Binding-site contacts:
Ligand atom N01 contacts residue PHE422 of chain 3.A at 3.0 Å (h-bond).
Ligand atom N03 contacts residue PHE422 of chain 3.A at 3.5 Å (h-bond).
Ligand atom N03 contacts residue SO41 of chain 3.G at 3.0 Å (h-bond).
Ligand atom N09 contacts residue SO41 of chain 3.G at 3.2 Å (h-bond).
Ligand atom S17 contacts residue ALA53 of chain 3.A at 3.6 Å.
Ligand atom N15 contacts residue ILE48 of chain 3.A at 3.5 Å.
Ligand atom C04 contacts residue SO41 of chain 3.G at 3.2 Å.
Ligand atom C11 contacts residue HIS139 of chain 3.A at 3.4 Å.
Ligand atom C21 contacts residue ALA53 of chain 3.A at 3.8 Å (hydrophobic).
Ligand atom C08 contacts residue SO41 of chain 3.G at 3.7 Å.
Ligand atom N15 contacts residue SO41 of chain 3.G at 3.8 Å.
Ligand atom C21 contacts residue PHE104 of chain 3.A at 3.7 Å (hydrophobic).
Ligand atom C19 contacts residue PHE104 of chain 3.A at 3.7 Å (hydrophobic).
Ligand atom C02 contacts residue SO41 of chain 3.G at 3.4 Å.
Ligand atom C16 contacts residue TRP56 of chain 3.A at 3.8 Å (hydrophobic).
Ligand atom S05 contacts residue SO41 of chain 3.G at 3.8 Å.
Ligand atom C18 contacts residue TRP56 of chain 3.A at 3.6 Å (hydrophobic).
Ligand atom C12 contacts residue ALA140 of chain 3.A at 3.8 Å (hydrophobic).
Ligand atom N03 contacts residue TRP56 of chain 3.A at 3.8 Å.
Ligand atom C14 contacts residue GLU421 of chain 3.A at 3.1 Å.
Ligand atom C20 contacts residue TRP56 of chain 3.A at 3.6 Å (hydrophobic).
Ligand atom N01 contacts residue TRP56 of chain 3.A at 3.5 Å.
Ligand atom C22 contacts residue TRP56 of chain 3.A at 3.8 Å (hydrophobic).
Ligand atom C10 contacts residue PHE422 of chain 3.A at 3.3 Å (hydrophobic).
Ligand atom C06 contacts residue SO41 of chain 3.G at 3.6 Å.
Ligand atom C02 contacts residue TRP56 of chain 3.A at 3.5 Å (hydrophobic).
Ligand atom C11 contacts residue SO41 of chain 3.G at 3.8 Å.
Ligand atom N01 contacts residue SER103 of chain 3.A at 3.3 Å (h-bond).
Ligand atom S17 contacts residue PHE104 of chain 3.A at 3.7 Å.
Ligand atom C13 contacts residue ALA140 of chain 3.A at 3.8 Å (hydrophobic).
Ligand atom C19 contacts residue TRP56 of chain 3.A at 3.5 Å (hydrophobic).
Ligand atom C07 contacts residue SO41 of chain 3.G at 3.2 Å.
Ligand atom N01 contacts residue MET85 of chain 3.A at 3.6 Å.
Ligand atom C08 contacts residue GLU421 of chain 3.A at 3.4 Å.
Ligand atom C23 contacts residue TRP56 of chain 3.A at 3.8 Å (hydrophobic).
Ligand atom C02 contacts residue PHE422 of chain 3.A at 3.7 Å (hydrophobic).
Ligand atom C20 contacts residue PHE104 of chain 3.A at 3.5 Å (hydrophobic).
Ligand atom C04 contacts residue TRP56 of chain 3.A at 3.8 Å (hydrophobic).
Ligand atom C07 contacts residue ASP46 of chain 3.A at 3.7 Å.
Ligand atom C10 contacts residue SO41 of chain 3.G at 3.4 Å.

Sequence of chain 3.A:
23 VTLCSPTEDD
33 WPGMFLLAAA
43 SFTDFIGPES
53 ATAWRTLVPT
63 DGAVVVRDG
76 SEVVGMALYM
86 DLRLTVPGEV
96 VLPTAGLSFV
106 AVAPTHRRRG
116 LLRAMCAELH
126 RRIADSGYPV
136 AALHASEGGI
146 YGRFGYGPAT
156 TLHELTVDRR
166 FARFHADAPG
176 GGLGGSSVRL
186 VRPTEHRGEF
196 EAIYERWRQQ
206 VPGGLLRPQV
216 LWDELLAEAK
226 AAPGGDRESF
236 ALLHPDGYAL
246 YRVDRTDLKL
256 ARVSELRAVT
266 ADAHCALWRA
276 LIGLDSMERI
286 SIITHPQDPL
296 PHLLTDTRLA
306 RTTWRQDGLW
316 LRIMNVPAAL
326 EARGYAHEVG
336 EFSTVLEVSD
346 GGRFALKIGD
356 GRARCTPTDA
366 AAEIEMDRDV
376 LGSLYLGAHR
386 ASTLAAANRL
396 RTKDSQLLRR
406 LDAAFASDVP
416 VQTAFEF

This small molecule binds to this protein.
Small molecule (SMILES): Nc1nc(SCCCN2CCCCC2)nc2sc3c(c12)CCC3